Sequence of chain 1.D:
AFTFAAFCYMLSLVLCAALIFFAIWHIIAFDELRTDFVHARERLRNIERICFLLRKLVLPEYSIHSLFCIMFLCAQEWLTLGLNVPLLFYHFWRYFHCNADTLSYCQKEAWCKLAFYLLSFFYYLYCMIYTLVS

This protein binds this small molecule.
Small molecule (SMILES): CC(C)CCC[C@@H](C)[C@H]1CC[C@H]2[C@@H]3CC=C4C[C@@H](O)CC[C@]4(C)[C@H]3CC[C@]12C

Binding-site contacts:
Ligand atom C20 contacts residue VAL821 of chain 1.B at 4.4 Å (hydrophobic).
Ligand atom C2 contacts residue TYR818 of chain 1.B at 3.7 Å (hydrophobic).
Ligand atom C15 contacts residue MET153 of chain 1.D at 3.4 Å (hydrophobic).
Ligand atom C4 contacts residue TYR818 of chain 1.B at 4.4 Å (hydrophobic).
Ligand atom C6 contacts residue MET153 of chain 1.D at 4.5 Å (hydrophobic).
Ligand atom C8 contacts residue MET153 of chain 1.D at 4.5 Å (hydrophobic).
Ligand atom C25 contacts residue LEU14 of chain 1.D at 4.3 Å (hydrophobic).
Ligand atom C5 contacts residue LEU157 of chain 1.D at 3.7 Å (hydrophobic).
Ligand atom C18 contacts residue MET11 of chain 1.D at 4.3 Å (hydrophobic).
Ligand atom C4 contacts residue LEU157 of chain 1.D at 3.4 Å (hydrophobic).
Ligand atom C18 contacts residue VAL821 of chain 1.B at 4.0 Å (hydrophobic).
Ligand atom C7 contacts residue MET153 of chain 1.D at 4.1 Å (hydrophobic).
Ligand atom C1 contacts residue TYR818 of chain 1.B at 4.3 Å (hydrophobic).
Ligand atom C23 contacts residue VAL15 of chain 1.D at 4.0 Å (hydrophobic).
Ligand atom O1 contacts residue TYR818 of chain 1.B at 4.1 Å.
Ligand atom C6 contacts residue LEU157 of chain 1.D at 3.5 Å (hydrophobic).
Ligand atom C24 contacts residue LEU14 of chain 1.D at 3.9 Å (hydrophobic).
Ligand atom C27 contacts residue PHE146 of chain 1.D at 4.0 Å (hydrophobic).
Ligand atom C3 contacts residue TYR818 of chain 1.B at 4.4 Å (hydrophobic).
Ligand atom C21 contacts residue VAL821 of chain 1.B at 4.0 Å (hydrophobic).
Ligand atom C19 contacts residue TYR818 of chain 1.B at 3.4 Å (hydrophobic).
Ligand atom C21 contacts residue GLY822 of chain 1.B at 3.7 Å.
Ligand atom C27 contacts residue ALA18 of chain 1.D at 4.3 Å (hydrophobic).
Ligand atom C23 contacts residue LEU14 of chain 1.D at 3.5 Å (hydrophobic).
Ligand atom C14 contacts residue MET153 of chain 1.D at 4.5 Å (hydrophobic).
Ligand atom C16 contacts residue LEU14 of chain 1.D at 4.4 Å (hydrophobic).

Sequence of chain 1.B:
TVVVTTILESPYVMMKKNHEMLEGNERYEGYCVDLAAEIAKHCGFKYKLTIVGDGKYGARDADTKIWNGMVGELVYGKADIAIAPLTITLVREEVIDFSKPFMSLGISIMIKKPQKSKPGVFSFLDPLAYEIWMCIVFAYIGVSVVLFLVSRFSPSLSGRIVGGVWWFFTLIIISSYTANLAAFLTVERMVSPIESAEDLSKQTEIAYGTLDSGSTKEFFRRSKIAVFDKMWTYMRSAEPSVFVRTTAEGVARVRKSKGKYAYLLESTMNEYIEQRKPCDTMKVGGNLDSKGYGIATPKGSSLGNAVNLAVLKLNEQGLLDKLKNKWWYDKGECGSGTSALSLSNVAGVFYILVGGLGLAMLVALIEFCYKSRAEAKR